Binding-site contacts:
Ligand atom C4 contacts residue ASN135 of chain 5.A at 4.2 Å.
Ligand atom C8 contacts residue PRO133 of chain 5.A at 3.5 Å (hydrophobic).
Ligand atom O5 contacts residue ASN135 of chain 5.A at 2.3 Å (h-bond).
Ligand atom C5 contacts residue ASN135 of chain 5.A at 3.6 Å.
Ligand atom C1 contacts residue HIS174 of chain 5.A at 3.9 Å.
Ligand atom O5 contacts residue HIS174 of chain 5.A at 3.4 Å.
Ligand atom N2 contacts residue ASN135 of chain 5.A at 2.9 Å (h-bond).
Ligand atom C6 contacts residue HIS174 of chain 5.A at 4.3 Å.
Ligand atom C8 contacts residue ASN135 of chain 5.A at 4.5 Å.
Ligand atom C1 contacts residue ASN135 of chain 5.A at 1.4 Å.
Ligand atom O7 contacts residue ASN135 of chain 5.A at 3.8 Å.
Ligand atom C3 contacts residue ASN135 of chain 5.A at 3.8 Å.
Ligand atom C7 contacts residue ASN135 of chain 5.A at 3.6 Å.
Ligand atom C5 contacts residue HIS174 of chain 5.A at 4.1 Å.
Ligand atom C2 contacts residue ASN135 of chain 5.A at 2.5 Å.
Ligand atom C8 contacts residue LEU134 of chain 5.A at 4.1 Å (hydrophobic).

Sequence of chain 5.A:
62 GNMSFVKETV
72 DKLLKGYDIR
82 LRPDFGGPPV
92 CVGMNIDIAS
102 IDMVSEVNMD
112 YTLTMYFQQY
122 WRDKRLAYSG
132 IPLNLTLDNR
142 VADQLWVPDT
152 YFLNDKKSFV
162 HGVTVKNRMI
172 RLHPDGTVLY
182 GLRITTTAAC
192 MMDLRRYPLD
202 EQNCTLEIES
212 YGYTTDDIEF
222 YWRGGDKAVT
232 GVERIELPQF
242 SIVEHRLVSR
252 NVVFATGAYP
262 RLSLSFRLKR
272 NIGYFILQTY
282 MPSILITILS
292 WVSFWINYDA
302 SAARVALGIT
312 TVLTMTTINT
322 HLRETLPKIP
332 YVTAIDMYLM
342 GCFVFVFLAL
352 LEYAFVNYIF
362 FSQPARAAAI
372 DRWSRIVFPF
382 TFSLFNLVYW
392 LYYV

The protein below binds the small molecule below.
Small molecule (SMILES): CC(=O)N[C@H]1[C@H](O[C@H]2[C@H](O)[C@@H](NC(C)=O)CO[C@@H]2CO)O[C@H](CO)[C@@H](O)[C@@H]1O